A small-molecule ligand and the protein it binds are described below.
Small molecule (SMILES): Nc1ncnc2c1ncn2[C@@H]1O[C@H](CO[P](=O)(O)O[P](=O)(O)OC[C@H]2O[C@@H](O)[C@H](O)[C@@H]2O)[C@@H](O)[C@H]1O

Binding-site contacts:
Ligand atom N1 contacts residue THR184 of chain 1.B at 2.9 Å (h-bond).
Ligand atom N3 contacts residue ALA151 of chain 1.B at 3.4 Å.
Ligand atom C5D contacts residue THR301 of chain 1.B at 3.6 Å.
Ligand atom C2 contacts residue THR186 of chain 1.B at 3.5 Å.
Ligand atom C1D contacts residue GLY149 of chain 1.B at 3.6 Å.
Ligand atom PA contacts residue ALA151 of chain 1.B at 3.5 Å.
Ligand atom O2B contacts residue GLY149 of chain 1.B at 3.6 Å (h-bond).
Ligand atom C2D contacts residue THR148 of chain 1.B at 3.3 Å.
Ligand atom O1A contacts residue GLY150 of chain 1.B at 3.6 Å.
Ligand atom C2 contacts residue ALA151 of chain 1.B at 3.5 Å (hydrophobic).
Ligand atom O2A contacts residue GLY298 of chain 1.B at 3.4 Å.
Ligand atom O3A contacts residue ALA151 of chain 1.B at 3.0 Å (h-bond).
Ligand atom O2D contacts residue ARG275 of chain 1.B at 2.9 Å (salt-bridge).
Ligand atom N3 contacts residue PHE268 of chain 1.B at 3.7 Å.
Ligand atom N9 contacts residue PHE268 of chain 1.B at 3.8 Å.
Ligand atom C4 contacts residue ALA151 of chain 1.B at 3.6 Å (hydrophobic).
Ligand atom C3D contacts residue THR304 of chain 1.B at 3.8 Å.
Ligand atom O2' contacts residue PHE268 of chain 1.B at 3.3 Å.
Ligand atom O2D contacts residue GLU271 of chain 1.B at 3.3 Å (salt-bridge).
Ligand atom C4 contacts residue PHE268 of chain 1.B at 3.5 Å (hydrophobic).
Ligand atom O2B contacts residue GLY298 of chain 1.B at 2.9 Å (h-bond).
Ligand atom O1A contacts residue ALA151 of chain 1.B at 2.8 Å (h-bond).
Ligand atom O1A contacts residue ASN153 of chain 1.B at 2.8 Å (h-bond).
Ligand atom O1B contacts residue PRO299 of chain 1.B at 3.8 Å.
Ligand atom C8 contacts residue PHE268 of chain 1.B at 3.6 Å (hydrophobic).
Ligand atom C4' contacts residue ARG152 of chain 1.B at 3.8 Å.
Ligand atom O3D contacts residue GLU271 of chain 1.B at 3.1 Å (salt-bridge).
Ligand atom N7 contacts residue PHE268 of chain 1.B at 3.5 Å.
Ligand atom C5 contacts residue PHE268 of chain 1.B at 3.4 Å (hydrophobic).
Ligand atom O1D contacts residue THR148 of chain 1.B at 2.9 Å (h-bond).
Ligand atom O1A contacts residue ARG152 of chain 1.B at 2.9 Å (salt-bridge).
Ligand atom C1D contacts residue THR148 of chain 1.B at 3.7 Å.
Ligand atom O2B contacts residue THR301 of chain 1.B at 2.7 Å (h-bond).
Ligand atom O3A contacts residue GLY150 of chain 1.B at 3.7 Å.
Ligand atom O4' contacts residue ARG152 of chain 1.B at 3.1 Å.
Ligand atom O1D contacts residue GLY149 of chain 1.B at 2.9 Å (h-bond).
Ligand atom O4D contacts residue GLY149 of chain 1.B at 3.1 Å (h-bond).
Ligand atom C2 contacts residue THR184 of chain 1.B at 3.5 Å.
Ligand atom C2D contacts residue ARG275 of chain 1.B at 3.7 Å.
Ligand atom C5D contacts residue GLY300 of chain 1.B at 3.8 Å.

Sequence of chain 1.B:
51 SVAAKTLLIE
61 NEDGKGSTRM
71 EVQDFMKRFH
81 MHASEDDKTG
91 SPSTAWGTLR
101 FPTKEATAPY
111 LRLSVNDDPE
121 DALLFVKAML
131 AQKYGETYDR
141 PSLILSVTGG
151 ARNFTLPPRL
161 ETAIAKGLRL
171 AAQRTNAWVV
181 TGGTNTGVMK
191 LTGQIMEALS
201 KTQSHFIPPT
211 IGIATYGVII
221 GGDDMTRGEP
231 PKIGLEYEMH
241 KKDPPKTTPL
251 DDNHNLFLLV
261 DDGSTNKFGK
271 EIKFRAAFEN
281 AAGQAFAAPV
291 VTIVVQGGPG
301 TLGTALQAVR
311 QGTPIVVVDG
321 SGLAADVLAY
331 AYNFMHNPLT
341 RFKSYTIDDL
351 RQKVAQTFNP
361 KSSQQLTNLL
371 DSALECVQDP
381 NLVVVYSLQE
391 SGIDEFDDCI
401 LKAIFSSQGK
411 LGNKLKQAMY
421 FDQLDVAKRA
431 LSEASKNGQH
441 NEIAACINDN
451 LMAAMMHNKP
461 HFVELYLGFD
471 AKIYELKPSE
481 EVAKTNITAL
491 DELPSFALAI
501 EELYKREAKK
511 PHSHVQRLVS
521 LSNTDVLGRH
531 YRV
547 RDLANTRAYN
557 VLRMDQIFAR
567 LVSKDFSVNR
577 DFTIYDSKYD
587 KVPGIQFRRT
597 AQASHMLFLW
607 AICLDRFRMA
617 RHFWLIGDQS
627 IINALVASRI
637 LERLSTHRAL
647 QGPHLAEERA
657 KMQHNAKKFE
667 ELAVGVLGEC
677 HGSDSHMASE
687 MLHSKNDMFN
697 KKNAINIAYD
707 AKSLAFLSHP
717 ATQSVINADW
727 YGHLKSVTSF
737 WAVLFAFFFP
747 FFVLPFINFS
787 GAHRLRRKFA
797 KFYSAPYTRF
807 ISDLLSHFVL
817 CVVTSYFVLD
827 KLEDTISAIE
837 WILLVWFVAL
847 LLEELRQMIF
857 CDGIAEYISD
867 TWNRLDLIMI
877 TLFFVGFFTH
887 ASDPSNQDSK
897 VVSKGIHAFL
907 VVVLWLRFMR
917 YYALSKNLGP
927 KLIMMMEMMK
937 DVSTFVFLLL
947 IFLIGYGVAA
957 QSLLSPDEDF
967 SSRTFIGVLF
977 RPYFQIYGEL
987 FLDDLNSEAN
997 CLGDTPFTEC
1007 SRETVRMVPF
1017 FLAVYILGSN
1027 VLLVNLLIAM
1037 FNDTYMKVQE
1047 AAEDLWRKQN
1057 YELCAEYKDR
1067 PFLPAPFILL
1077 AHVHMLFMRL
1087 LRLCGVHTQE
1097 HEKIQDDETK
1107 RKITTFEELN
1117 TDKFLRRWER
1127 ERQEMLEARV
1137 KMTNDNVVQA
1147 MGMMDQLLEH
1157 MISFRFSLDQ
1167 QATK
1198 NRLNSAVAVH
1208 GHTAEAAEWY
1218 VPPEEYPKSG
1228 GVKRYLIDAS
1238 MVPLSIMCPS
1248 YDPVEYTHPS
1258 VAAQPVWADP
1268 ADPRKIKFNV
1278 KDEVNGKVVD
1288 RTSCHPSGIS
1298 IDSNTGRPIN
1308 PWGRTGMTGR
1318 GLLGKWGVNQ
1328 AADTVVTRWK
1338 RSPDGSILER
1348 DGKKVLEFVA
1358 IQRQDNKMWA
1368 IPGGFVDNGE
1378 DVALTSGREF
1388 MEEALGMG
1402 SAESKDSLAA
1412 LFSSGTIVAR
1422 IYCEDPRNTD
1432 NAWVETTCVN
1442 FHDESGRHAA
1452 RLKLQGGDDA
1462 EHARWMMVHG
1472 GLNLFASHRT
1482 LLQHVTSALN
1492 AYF